This small molecule binds to this protein.
Small molecule (SMILES): O=CCCC(=O)O

Sequence of chain 1.A:
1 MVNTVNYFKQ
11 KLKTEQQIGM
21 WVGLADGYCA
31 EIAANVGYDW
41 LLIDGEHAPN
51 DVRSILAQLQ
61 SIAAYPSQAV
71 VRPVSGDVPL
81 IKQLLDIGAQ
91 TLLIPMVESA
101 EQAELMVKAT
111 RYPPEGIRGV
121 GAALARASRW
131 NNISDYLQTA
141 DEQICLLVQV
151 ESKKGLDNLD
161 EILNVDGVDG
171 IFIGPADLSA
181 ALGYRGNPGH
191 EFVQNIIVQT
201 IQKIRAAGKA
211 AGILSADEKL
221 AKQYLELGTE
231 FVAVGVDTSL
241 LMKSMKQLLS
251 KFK

Binding-site contacts:
Ligand atom O2 contacts residue LEU214 of chain 1.A at 4.3 Å.
Ligand atom C3 contacts residue PYR1 of chain 1.D at 3.8 Å.
Ligand atom O1 contacts residue ALA123 of chain 1.B at 3.3 Å (h-bond).
Ligand atom O4 contacts residue VAL120 of chain 1.B at 3.8 Å.
Ligand atom O1 contacts residue ALA176 of chain 1.A at 4.4 Å.
Ligand atom C2 contacts residue LEU124 of chain 1.B at 3.3 Å (hydrophobic).
Ligand atom C1 contacts residue ALA122 of chain 1.B at 4.5 Å (hydrophobic).
Ligand atom O4 contacts residue HIS47 of chain 1.A at 3.6 Å.
Ligand atom C4 contacts residue LEU124 of chain 1.B at 4.1 Å (hydrophobic).
Ligand atom O4 contacts residue LEU124 of chain 1.B at 4.1 Å.
Ligand atom C4 contacts residue ARG72 of chain 1.A at 3.3 Å.
Ligand atom C2 contacts residue GLY121 of chain 1.B at 3.9 Å.
Ligand atom C4 contacts residue LEU214 of chain 1.A at 4.1 Å (hydrophobic).
Ligand atom C3 contacts residue TRP21 of chain 1.A at 4.3 Å (hydrophobic).
Ligand atom C3 contacts residue LEU124 of chain 1.B at 3.8 Å (hydrophobic).
Ligand atom C1 contacts residue ALA123 of chain 1.B at 3.4 Å (hydrophobic).
Ligand atom O2 contacts residue ALA123 of chain 1.B at 3.5 Å.
Ligand atom O4 contacts residue MN1 of chain 1.E at 4.3 Å.
Ligand atom O1 contacts residue ALA122 of chain 1.B at 3.4 Å (h-bond).
Ligand atom O1 contacts residue GLY121 of chain 1.B at 3.5 Å.
Ligand atom O4 contacts residue PYR1 of chain 1.D at 3.6 Å (h-bond).
Ligand atom O4 contacts residue GLY121 of chain 1.B at 4.2 Å.
Ligand atom C4 contacts residue TRP21 of chain 1.A at 4.0 Å (hydrophobic).
Ligand atom C2 contacts residue ALA123 of chain 1.B at 4.1 Å (hydrophobic).
Ligand atom C4 contacts residue PYR1 of chain 1.D at 3.1 Å.
Ligand atom C3 contacts residue LEU214 of chain 1.A at 3.4 Å (hydrophobic).
Ligand atom C1 contacts residue GLY121 of chain 1.B at 4.2 Å.
Ligand atom O4 contacts residue ARG72 of chain 1.A at 2.9 Å (salt-bridge).

Sequence of chain 1.B:
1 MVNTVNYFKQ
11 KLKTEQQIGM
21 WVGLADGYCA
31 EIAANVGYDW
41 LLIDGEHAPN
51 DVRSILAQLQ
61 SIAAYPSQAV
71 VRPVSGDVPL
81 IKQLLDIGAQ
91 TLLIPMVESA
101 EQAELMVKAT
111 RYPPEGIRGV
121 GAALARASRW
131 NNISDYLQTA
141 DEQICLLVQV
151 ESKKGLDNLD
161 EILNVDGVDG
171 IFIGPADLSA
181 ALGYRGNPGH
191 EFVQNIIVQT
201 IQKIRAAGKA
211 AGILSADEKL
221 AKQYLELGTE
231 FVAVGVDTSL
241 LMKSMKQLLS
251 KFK